Binding-site contacts:
Ligand atom CD1 contacts residue GLN41 of chain 2.F at 3.5 Å.
Ligand atom O contacts residue SER47 of chain 2.E at 3.0 Å (h-bond).
Ligand atom NE1 contacts residue SER47 of chain 2.E at 4.1 Å.
Ligand atom CH2 contacts residue GLY17 of chain 2.F at 3.4 Å.
Ligand atom N contacts residue ASP23 of chain 2.E at 3.2 Å (salt-bridge).
Ligand atom CA contacts residue THR24 of chain 2.E at 3.2 Å.
Ligand atom NE1 contacts residue ALA40 of chain 2.F at 3.9 Å.
Ligand atom C contacts residue THR43 of chain 2.F at 3.5 Å.
Ligand atom CE2 contacts residue GLN41 of chain 2.F at 4.0 Å.
Ligand atom C contacts residue GLY21 of chain 2.E at 3.4 Å.
Ligand atom N contacts residue THR24 of chain 2.E at 2.8 Å (h-bond).
Ligand atom CD1 contacts residue SER47 of chain 2.E at 3.4 Å.
Ligand atom N contacts residue THR19 of chain 2.E at 2.8 Å (h-bond).
Ligand atom CZ3 contacts residue GLY17 of chain 2.F at 3.6 Å.
Ligand atom C contacts residue THR46 of chain 2.F at 3.9 Å.
Ligand atom CG contacts residue SER47 of chain 2.E at 3.8 Å.
Ligand atom CD1 contacts residue THR43 of chain 2.F at 3.8 Å.
Ligand atom CB contacts residue THR19 of chain 2.E at 3.7 Å.
Ligand atom N contacts residue GLY21 of chain 2.E at 2.8 Å (h-bond).
Ligand atom CZ2 contacts residue THR46 of chain 2.F at 4.0 Å.
Ligand atom CB contacts residue THR24 of chain 2.E at 3.6 Å.
Ligand atom CA contacts residue SER47 of chain 2.E at 3.9 Å.
Ligand atom CA contacts residue GLY21 of chain 2.E at 3.5 Å.
Ligand atom OXT contacts residue THR46 of chain 2.F at 2.8 Å (h-bond).
Ligand atom CA contacts residue THR19 of chain 2.E at 3.8 Å.
Ligand atom O contacts residue GLY21 of chain 2.E at 3.0 Å (h-bond).
Ligand atom CE3 contacts residue HIS27 of chain 2.F at 3.9 Å.
Ligand atom C contacts residue SER47 of chain 2.E at 3.6 Å.
Ligand atom CE3 contacts residue HIS28 of chain 2.F at 4.0 Å.
Ligand atom CZ3 contacts residue HIS28 of chain 2.F at 4.0 Å.
Ligand atom N contacts residue ARG20 of chain 2.E at 4.0 Å.
Ligand atom CZ2 contacts residue ALA40 of chain 2.F at 3.9 Å (hydrophobic).
Ligand atom CB contacts residue SER47 of chain 2.E at 3.3 Å.
Ligand atom CZ2 contacts residue ILE49 of chain 2.F at 3.9 Å (hydrophobic).
Ligand atom NE1 contacts residue GLN41 of chain 2.F at 2.8 Å (h-bond).
Ligand atom OXT contacts residue THR43 of chain 2.F at 2.6 Å (h-bond).
Ligand atom CE2 contacts residue ALA40 of chain 2.F at 4.0 Å (hydrophobic).
Ligand atom O contacts residue THR43 of chain 2.F at 3.6 Å (h-bond).
Ligand atom O contacts residue ARG20 of chain 2.E at 3.5 Å.
Ligand atom OXT contacts residue GLY21 of chain 2.E at 3.9 Å.

Sequence of chain 2.F:
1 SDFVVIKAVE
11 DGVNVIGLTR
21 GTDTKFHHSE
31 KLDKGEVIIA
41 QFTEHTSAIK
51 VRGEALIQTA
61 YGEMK

Sequence of chain 2.E:
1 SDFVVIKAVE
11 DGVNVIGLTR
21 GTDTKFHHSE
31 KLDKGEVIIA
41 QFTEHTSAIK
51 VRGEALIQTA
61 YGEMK

This small molecule binds to this protein.
Small molecule (SMILES): N[C@@H](Cc1c[nH]c2ccccc12)C(=O)O